The small molecule below binds the protein below.
Small molecule (SMILES): NCCCC[C@H](NC(=O)CN)C(=O)N[C@@H](CCCN=C(N)N)C(=O)N[C@@H](CCCCN)C(=O)N[C@H](C=O)CCCN=C(N)N

Sequence of chain 1.A:
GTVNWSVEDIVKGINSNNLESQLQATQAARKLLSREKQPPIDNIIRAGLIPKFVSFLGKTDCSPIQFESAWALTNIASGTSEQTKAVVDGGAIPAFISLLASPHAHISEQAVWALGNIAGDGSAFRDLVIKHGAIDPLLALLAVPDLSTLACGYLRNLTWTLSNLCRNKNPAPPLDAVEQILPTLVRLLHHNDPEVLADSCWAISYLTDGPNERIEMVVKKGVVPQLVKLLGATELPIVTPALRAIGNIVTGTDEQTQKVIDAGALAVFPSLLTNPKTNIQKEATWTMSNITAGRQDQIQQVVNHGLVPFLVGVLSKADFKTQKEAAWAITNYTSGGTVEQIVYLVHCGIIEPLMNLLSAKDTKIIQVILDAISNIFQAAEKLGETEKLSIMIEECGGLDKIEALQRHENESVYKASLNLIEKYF

Binding-site contacts:
Ligand atom O contacts residue ASN326 of chain 1.A at 3.0 Å (h-bond).
Ligand atom NZ contacts residue VAL286 of chain 1.A at 2.7 Å (h-bond).
Ligand atom CD contacts residue GLY246 of chain 1.A at 3.5 Å.
Ligand atom NZ contacts residue THR287 of chain 1.A at 3.2 Å (h-bond).
Ligand atom CD contacts residue GLY288 of chain 1.A at 3.4 Å.
Ligand atom NH2 contacts residue TRP322 of chain 1.A at 3.6 Å.
Ligand atom CG contacts residue ASP245 of chain 1.A at 3.5 Å.
Ligand atom CZ contacts residue GLU319 of chain 1.A at 3.6 Å.
Ligand atom NH2 contacts residue GLU361 of chain 1.A at 3.1 Å (salt-bridge).
Ligand atom NZ contacts residue GLY288 of chain 1.A at 3.5 Å (h-bond).
Ligand atom NH1 contacts residue TRP364 of chain 1.A at 3.5 Å.
Ligand atom CZ contacts residue ARG280 of chain 1.A at 2.6 Å.
Ligand atom NE contacts residue ARG280 of chain 1.A at 3.1 Å (salt-bridge).
Ligand atom CG contacts residue ASN284 of chain 1.A at 3.5 Å.
Ligand atom CE contacts residue VAL286 of chain 1.A at 3.1 Å (hydrophobic).
Ligand atom CB contacts residue ASP245 of chain 1.A at 3.5 Å.
Ligand atom CA contacts residue ASN326 of chain 1.A at 3.5 Å.
Ligand atom CG contacts residue VAL286 of chain 1.A at 3.4 Å (hydrophobic).
Ligand atom CD contacts residue VAL286 of chain 1.A at 3.2 Å (hydrophobic).
Ligand atom NH2 contacts residue GLU319 of chain 1.A at 3.2 Å (salt-bridge).
Ligand atom CE contacts residue GLY246 of chain 1.A at 3.4 Å.
Ligand atom NZ contacts residue ASN248 of chain 1.A at 2.8 Å (h-bond).
Ligand atom C contacts residue ASN326 of chain 1.A at 3.7 Å.
Ligand atom NZ contacts residue ILE251 of chain 1.A at 3.3 Å.
Ligand atom NH2 contacts residue SER325 of chain 1.A at 2.8 Å (h-bond).
Ligand atom N contacts residue ASN326 of chain 1.A at 2.9 Å (h-bond).
Ligand atom CG contacts residue ASN326 of chain 1.A at 3.5 Å.
Ligand atom NZ contacts residue GLY246 of chain 1.A at 3.0 Å (h-bond).
Ligand atom NE contacts residue ASN284 of chain 1.A at 3.5 Å (h-bond).
Ligand atom NZ contacts residue ASN326 of chain 1.A at 3.5 Å (h-bond).
Ligand atom CE contacts residue ASN326 of chain 1.A at 2.7 Å.
Ligand atom NH1 contacts residue GLU361 of chain 1.A at 3.6 Å (salt-bridge).
Ligand atom CE contacts residue ASN248 of chain 1.A at 3.6 Å.
Ligand atom O contacts residue TRP322 of chain 1.A at 3.7 Å.
Ligand atom NH1 contacts residue ARG280 of chain 1.A at 2.8 Å (salt-bridge).
Ligand atom NZ contacts residue THR293 of chain 1.A at 2.5 Å (h-bond).
Ligand atom CD contacts residue THR287 of chain 1.A at 3.6 Å.
Ligand atom NH1 contacts residue GLU319 of chain 1.A at 2.6 Å (salt-bridge).
Ligand atom O contacts residue THR287 of chain 1.A at 3.0 Å.
Ligand atom NH2 contacts residue ARG280 of chain 1.A at 2.5 Å.